Binding-site contacts:
Ligand atom C3 contacts residue TRP63 of chain 1.D at 3.6 Å (hydrophobic).
Ligand atom C1 contacts residue LYS16 of chain 1.D at 3.6 Å.
Ligand atom O1 contacts residue LYS16 of chain 1.D at 3.2 Å (salt-bridge).
Ligand atom O2 contacts residue LYS16 of chain 1.D at 2.9 Å (salt-bridge).
Ligand atom O3 contacts residue TRP63 of chain 1.D at 3.4 Å (h-bond).
Ligand atom C4 contacts residue TYR156 of chain 1.D at 4.0 Å (hydrophobic).
Ligand atom C6 contacts residue GLU154 of chain 1.D at 3.8 Å.
Ligand atom O3 contacts residue ALA64 of chain 1.D at 3.4 Å.
Ligand atom C4 contacts residue ARG67 of chain 1.D at 4.1 Å.
Ligand atom O5 contacts residue TRP231 of chain 1.D at 4.0 Å.
Ligand atom C3 contacts residue ASP66 of chain 1.D at 3.5 Å.
Ligand atom O2 contacts residue ASP66 of chain 1.D at 2.8 Å (salt-bridge).
Ligand atom C3 contacts residue ARG67 of chain 1.D at 3.7 Å.
Ligand atom C2 contacts residue LYS16 of chain 1.D at 3.8 Å.
Ligand atom O3 contacts residue GLU112 of chain 1.D at 4.0 Å.
Ligand atom O3 contacts residue ARG67 of chain 1.D at 2.7 Å (salt-bridge).
Ligand atom O2 contacts residue GLU112 of chain 1.D at 2.7 Å (salt-bridge).
Ligand atom C6 contacts residue TYR156 of chain 1.D at 3.9 Å (hydrophobic).
Ligand atom C2 contacts residue ASP66 of chain 1.D at 3.4 Å.
Ligand atom C4 contacts residue TRP341 of chain 1.D at 3.8 Å (hydrophobic).
Ligand atom C6 contacts residue TRP341 of chain 1.D at 3.8 Å (hydrophobic).
Ligand atom O4 contacts residue TRP63 of chain 1.D at 3.9 Å.
Ligand atom O2 contacts residue MET331 of chain 1.D at 4.0 Å.
Ligand atom O1 contacts residue ASN13 of chain 1.D at 3.8 Å.
Ligand atom O2 contacts residue TRP63 of chain 1.D at 3.1 Å (h-bond).
Ligand atom O5 contacts residue TYR156 of chain 1.D at 3.3 Å.
Ligand atom O2 contacts residue ALA64 of chain 1.D at 3.5 Å.
Ligand atom C2 contacts residue GLU112 of chain 1.D at 3.5 Å.
Ligand atom O3 contacts residue ASP66 of chain 1.D at 2.5 Å (salt-bridge).
Ligand atom C2 contacts residue TRP63 of chain 1.D at 4.0 Å (hydrophobic).
Ligand atom C2 contacts residue TRP231 of chain 1.D at 4.0 Å (hydrophobic).
Ligand atom O6 contacts residue GLU154 of chain 1.D at 3.1 Å (salt-bridge).
Ligand atom O1 contacts residue ASP15 of chain 1.D at 2.8 Å (salt-bridge).
Ligand atom C1 contacts residue TYR156 of chain 1.D at 3.5 Å (hydrophobic).
Ligand atom O6 contacts residue PRO155 of chain 1.D at 3.4 Å.
Ligand atom C1 contacts residue ASP15 of chain 1.D at 3.7 Å.
Ligand atom C6 contacts residue PRO155 of chain 1.D at 3.9 Å (hydrophobic).
Ligand atom C1 contacts residue TRP231 of chain 1.D at 3.7 Å (hydrophobic).
Ligand atom O6 contacts residue TYR156 of chain 1.D at 3.2 Å (h-bond).
Ligand atom O4 contacts residue ARG67 of chain 1.D at 2.9 Å (salt-bridge).

This small molecule binds to this protein.
Small molecule (SMILES): OC[C@H]1O[C@H](O[C@H]2[C@H](O)[C@@H](O)[C@@H](O)O[C@@H]2CO)[C@H](O)[C@@H](O)[C@@H]1O

Sequence of chain 1.D:
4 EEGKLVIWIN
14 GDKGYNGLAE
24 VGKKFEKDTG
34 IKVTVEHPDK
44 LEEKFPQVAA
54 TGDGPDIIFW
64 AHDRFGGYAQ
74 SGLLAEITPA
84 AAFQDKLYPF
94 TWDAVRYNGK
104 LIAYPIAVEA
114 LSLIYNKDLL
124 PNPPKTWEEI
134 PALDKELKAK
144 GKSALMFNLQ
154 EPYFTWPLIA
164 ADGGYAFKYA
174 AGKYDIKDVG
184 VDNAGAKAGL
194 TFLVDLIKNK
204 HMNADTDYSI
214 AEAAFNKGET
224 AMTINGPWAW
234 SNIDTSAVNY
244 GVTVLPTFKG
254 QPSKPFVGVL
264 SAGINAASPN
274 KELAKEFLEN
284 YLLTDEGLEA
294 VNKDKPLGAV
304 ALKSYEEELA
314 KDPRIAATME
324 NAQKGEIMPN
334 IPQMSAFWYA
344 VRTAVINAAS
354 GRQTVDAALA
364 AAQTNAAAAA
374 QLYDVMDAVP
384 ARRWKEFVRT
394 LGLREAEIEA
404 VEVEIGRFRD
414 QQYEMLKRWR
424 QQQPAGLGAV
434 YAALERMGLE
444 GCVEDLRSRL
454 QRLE